Binding-site contacts:
Ligand atom C13 contacts residue LEU137 of chain 1.A at 3.7 Å (hydrophobic).
Ligand atom N1 contacts residue VAL23 of chain 1.A at 4.0 Å.
Ligand atom N5 contacts residue ALA87 of chain 1.A at 4.0 Å.
Ligand atom C5 contacts residue LEU137 of chain 1.A at 3.8 Å (hydrophobic).
Ligand atom C4 contacts residue LEU137 of chain 1.A at 3.3 Å (hydrophobic).
Ligand atom C11 contacts residue ASP148 of chain 1.A at 4.1 Å.
Ligand atom C3 contacts residue LEU137 of chain 1.A at 3.3 Å (hydrophobic).
Ligand atom N5 contacts residue LEU15 of chain 1.A at 3.6 Å.
Ligand atom C5 contacts residue ALA147 of chain 1.A at 4.0 Å (hydrophobic).
Ligand atom F1 contacts residue VAL23 of chain 1.A at 3.2 Å.
Ligand atom C8 contacts residue VAL23 of chain 1.A at 3.7 Å (hydrophobic).
Ligand atom N3 contacts residue ILE68 of chain 1.A at 4.1 Å.
Ligand atom C2 contacts residue VAL23 of chain 1.A at 3.9 Å (hydrophobic).
Ligand atom N2 contacts residue MET84 of chain 1.A at 3.4 Å (h-bond).
Ligand atom N4 contacts residue ALA87 of chain 1.A at 3.1 Å (h-bond).
Ligand atom N4 contacts residue GLU85 of chain 1.A at 4.1 Å.
Ligand atom N3 contacts residue ALA36 of chain 1.A at 3.5 Å.
Ligand atom C13 contacts residue ALA87 of chain 1.A at 4.1 Å (hydrophobic).
Ligand atom N2 contacts residue ALA147 of chain 1.A at 3.8 Å.
Ligand atom C2 contacts residue LEU137 of chain 1.A at 3.6 Å (hydrophobic).
Ligand atom C14 contacts residue ALA87 of chain 1.A at 3.3 Å (hydrophobic).
Ligand atom C14 contacts residue LEU15 of chain 1.A at 3.6 Å (hydrophobic).
Ligand atom C13 contacts residue GLU85 of chain 1.A at 4.0 Å.
Ligand atom C11 contacts residue ASN135 of chain 1.A at 3.6 Å.
Ligand atom N4 contacts residue LEU86 of chain 1.A at 3.7 Å.
Ligand atom N1 contacts residue LEU137 of chain 1.A at 3.8 Å.
Ligand atom C1 contacts residue LEU15 of chain 1.A at 3.5 Å (hydrophobic).
Ligand atom F2 contacts residue GLY16 of chain 1.A at 3.9 Å.
Ligand atom C7 contacts residue VAL23 of chain 1.A at 4.1 Å (hydrophobic).
Ligand atom C14 contacts residue LEU86 of chain 1.A at 3.5 Å (hydrophobic).
Ligand atom C13 contacts residue ALA36 of chain 1.A at 3.7 Å (hydrophobic).
Ligand atom F2 contacts residue GLU17 of chain 1.A at 3.3 Å.
Ligand atom N3 contacts residue GLU85 of chain 1.A at 3.0 Å (salt-bridge).
Ligand atom N4 contacts residue ALA36 of chain 1.A at 3.7 Å.
Ligand atom C4 contacts residue VAL23 of chain 1.A at 4.0 Å (hydrophobic).
Ligand atom C6 contacts residue LEU137 of chain 1.A at 3.7 Å (hydrophobic).
Ligand atom C5 contacts residue MET84 of chain 1.A at 4.1 Å (hydrophobic).
Ligand atom C3 contacts residue VAL23 of chain 1.A at 3.9 Å (hydrophobic).
Ligand atom C6 contacts residue VAL23 of chain 1.A at 4.0 Å (hydrophobic).
Ligand atom F1 contacts residue GLY16 of chain 1.A at 3.2 Å.

Sequence of chain 1.A:
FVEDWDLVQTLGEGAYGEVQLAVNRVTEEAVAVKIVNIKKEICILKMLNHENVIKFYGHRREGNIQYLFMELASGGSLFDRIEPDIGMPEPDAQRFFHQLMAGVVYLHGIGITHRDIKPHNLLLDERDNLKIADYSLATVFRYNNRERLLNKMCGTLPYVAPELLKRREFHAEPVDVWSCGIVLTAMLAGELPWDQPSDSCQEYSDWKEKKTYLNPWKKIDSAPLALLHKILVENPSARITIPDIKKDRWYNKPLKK

The protein below binds the small molecule below.
Small molecule (SMILES): Cn1c(-c2cccc(F)c2F)c(C#N)c2c(N)ncnc21